Binding-site contacts:
Ligand atom N2 contacts residue GLY67 of chain 1.M at 4.4 Å.
Ligand atom C11 contacts residue GLY68 of chain 1.M at 4.3 Å.
Ligand atom C14 contacts residue GLY68 of chain 1.M at 3.4 Å.
Ligand atom N1 contacts residue GLY68 of chain 1.M at 3.7 Å.
Ligand atom C16 contacts residue LEU125 of chain 1.M at 4.0 Å (hydrophobic).
Ligand atom C17 contacts residue HIS122 of chain 1.M at 3.9 Å.
Ligand atom C16 contacts residue HIS122 of chain 1.M at 4.1 Å.
Ligand atom C12 contacts residue GLY68 of chain 1.M at 3.7 Å.
Ligand atom C15 contacts residue SER97 of chain 1.M at 4.2 Å.
Ligand atom O3 contacts residue SER97 of chain 1.M at 2.3 Å (h-bond).
Ligand atom N1 contacts residue MPD1 of chain 1.QB at 4.1 Å.
Ligand atom C12 contacts residue LEU125 of chain 1.M at 4.4 Å (hydrophobic).
Ligand atom O1 contacts residue GLN34 of chain 1.M at 3.6 Å (h-bond).
Ligand atom C7 contacts residue PRO66 of chain 1.M at 3.7 Å (hydrophobic).
Ligand atom C17 contacts residue SER97 of chain 1.M at 1.3 Å.
Ligand atom C17 contacts residue GLY67 of chain 1.M at 4.3 Å.
Ligand atom C15 contacts residue ILE70 of chain 1.M at 3.8 Å (hydrophobic).
Ligand atom C6 contacts residue PRO66 of chain 1.M at 4.2 Å (hydrophobic).
Ligand atom C16 contacts residue PRO124 of chain 1.M at 4.0 Å (hydrophobic).
Ligand atom C14 contacts residue SER97 of chain 1.M at 3.6 Å.
Ligand atom C16 contacts residue GLY68 of chain 1.M at 4.2 Å.
Ligand atom N1 contacts residue SER97 of chain 1.M at 2.3 Å (h-bond).
Ligand atom C15 contacts residue GLY68 of chain 1.M at 4.0 Å.
Ligand atom O3 contacts residue MET98 of chain 1.M at 3.7 Å.
Ligand atom C15 contacts residue PRO124 of chain 1.M at 4.3 Å (hydrophobic).
Ligand atom C16 contacts residue ILE70 of chain 1.M at 3.7 Å (hydrophobic).
Ligand atom N1 contacts residue HIS122 of chain 1.M at 3.6 Å.
Ligand atom C17 contacts residue MPD1 of chain 1.QB at 4.3 Å.
Ligand atom C15 contacts residue LEU125 of chain 1.M at 3.6 Å (hydrophobic).
Ligand atom O3 contacts residue GLY67 of chain 1.M at 3.4 Å.
Ligand atom C17 contacts residue MET98 of chain 1.M at 3.8 Å (hydrophobic).
Ligand atom C16 contacts residue SER97 of chain 1.M at 3.1 Å.
Ligand atom C16 contacts residue MPD1 of chain 1.QB at 3.3 Å.
Ligand atom C14 contacts residue LEU125 of chain 1.M at 4.2 Å (hydrophobic).
Ligand atom C17 contacts residue GLY68 of chain 1.M at 3.4 Å.
Ligand atom N2 contacts residue GLY68 of chain 1.M at 4.2 Å.
Ligand atom C9 contacts residue PRO66 of chain 1.M at 4.2 Å (hydrophobic).
Ligand atom C13 contacts residue GLY68 of chain 1.M at 3.4 Å.
Ligand atom C13 contacts residue LEU125 of chain 1.M at 4.2 Å (hydrophobic).
Ligand atom O3 contacts residue GLY68 of chain 1.M at 2.6 Å (h-bond).

This protein binds this small molecule.
Small molecule (SMILES): CC[C@H](O)/C=C/C=C(C)/C=C/C(=O)NC(=O)/C=C/C1=CCN1C(=O)O

Sequence of chain 1.M:
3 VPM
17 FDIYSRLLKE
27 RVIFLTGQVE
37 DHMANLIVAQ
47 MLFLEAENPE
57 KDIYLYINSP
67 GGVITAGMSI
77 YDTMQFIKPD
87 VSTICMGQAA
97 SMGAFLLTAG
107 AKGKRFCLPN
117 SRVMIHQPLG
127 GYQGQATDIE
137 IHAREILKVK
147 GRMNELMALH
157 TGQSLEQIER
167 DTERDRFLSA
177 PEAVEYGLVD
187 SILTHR